Sequence of chain 1.A:
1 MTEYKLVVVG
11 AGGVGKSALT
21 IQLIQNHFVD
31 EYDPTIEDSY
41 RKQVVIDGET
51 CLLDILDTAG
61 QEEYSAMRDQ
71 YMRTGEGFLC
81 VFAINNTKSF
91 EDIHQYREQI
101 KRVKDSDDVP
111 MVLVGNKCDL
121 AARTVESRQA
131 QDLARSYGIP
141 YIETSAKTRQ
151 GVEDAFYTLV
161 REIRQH

Binding-site contacts:
Ligand atom O1G contacts residue TYR32 of chain 1.A at 2.9 Å (h-bond).
Ligand atom N2 contacts residue ASP119 of chain 1.A at 3.0 Å (salt-bridge).
Ligand atom O3G contacts residue GLY12 of chain 1.A at 3.4 Å.
Ligand atom O1G contacts residue PRO34 of chain 1.A at 3.4 Å.
Ligand atom N7 contacts residue ASN116 of chain 1.A at 3.1 Å (h-bond).
Ligand atom O1A contacts residue ALA18 of chain 1.A at 2.8 Å (h-bond).
Ligand atom O2' contacts residue VAL29 of chain 1.A at 2.7 Å (h-bond).
Ligand atom O1B contacts residue GLY15 of chain 1.A at 3.0 Å (h-bond).
Ligand atom O1A contacts residue SER17 of chain 1.A at 3.4 Å (h-bond).
Ligand atom O6 contacts residue ASP119 of chain 1.A at 3.5 Å (salt-bridge).
Ligand atom O3A contacts residue GLY15 of chain 1.A at 3.1 Å (h-bond).
Ligand atom O1B contacts residue GLY13 of chain 1.A at 3.5 Å (h-bond).
Ligand atom O1B contacts residue LYS16 of chain 1.A at 2.9 Å (salt-bridge).
Ligand atom N3B contacts residue GLY13 of chain 1.A at 3.1 Å (h-bond).
Ligand atom N3B contacts residue MG1 of chain 1.D at 3.4 Å.
Ligand atom O2B contacts residue SER17 of chain 1.A at 3.0 Å (h-bond).
Ligand atom O6 contacts residue ASN116 of chain 1.A at 3.3 Å (h-bond).
Ligand atom O3' contacts residue ASP30 of chain 1.A at 2.9 Å (salt-bridge).
Ligand atom O6 contacts residue LYS117 of chain 1.A at 3.3 Å.
Ligand atom O2A contacts residue TYR32 of chain 1.A at 3.4 Å.
Ligand atom N2 contacts residue LEU120 of chain 1.A at 3.5 Å.
Ligand atom O1A contacts residue GLY15 of chain 1.A at 3.1 Å.
Ligand atom C6 contacts residue LYS117 of chain 1.A at 3.5 Å.
Ligand atom O2B contacts residue MG1 of chain 1.D at 2.1 Å.
Ligand atom O1B contacts residue VAL14 of chain 1.A at 3.3 Å (h-bond).
Ligand atom O2' contacts residue PHE28 of chain 1.A at 3.2 Å.
Ligand atom PB contacts residue MG1 of chain 1.D at 3.2 Å.
Ligand atom PG contacts residue MG1 of chain 1.D at 3.3 Å.
Ligand atom C2' contacts residue VAL29 of chain 1.A at 3.5 Å (hydrophobic).
Ligand atom O2B contacts residue LYS16 of chain 1.A at 3.4 Å (salt-bridge).
Ligand atom O3G contacts residue GLY60 of chain 1.A at 2.8 Å (h-bond).
Ligand atom O2G contacts residue MG1 of chain 1.D at 2.2 Å.
Ligand atom O6 contacts residue ALA146 of chain 1.A at 2.9 Å (h-bond).
Ligand atom N1 contacts residue ASP119 of chain 1.A at 2.8 Å (salt-bridge).
Ligand atom O4' contacts residue LYS117 of chain 1.A at 3.2 Å (salt-bridge).
Ligand atom O2' contacts residue ASP30 of chain 1.A at 3.2 Å (salt-bridge).
Ligand atom N3B contacts residue TYR32 of chain 1.A at 3.4 Å.
Ligand atom O6 contacts residue SER145 of chain 1.A at 3.4 Å.
Ligand atom O2G contacts residue THR35 of chain 1.A at 3.0 Å (h-bond).
Ligand atom O3G contacts residue LYS16 of chain 1.A at 2.6 Å (salt-bridge).

This protein binds this small molecule.
Small molecule (SMILES): Nc1nc2c(ncn2[C@@H]2O[C@H](CO[P](=O)(O)O[P](=O)(O)NP(=O)(O)O)[C@@H](O)[C@H]2O)c(=O)[nH]1